Sequence of chain 45.G:
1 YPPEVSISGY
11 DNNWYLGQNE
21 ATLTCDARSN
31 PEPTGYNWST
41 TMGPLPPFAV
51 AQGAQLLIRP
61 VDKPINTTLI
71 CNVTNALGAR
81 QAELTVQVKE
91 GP

This protein binds this small molecule.
Small molecule (SMILES): CC(=O)N[C@H]1[C@H](O[C@H]2[C@H](O)[C@@H](NC(C)=O)CO[C@@H]2CO[C@@H]2O[C@@H](C)[C@@H](O)[C@@H](O)[C@@H]2O)O[C@H](CO)[C@@H](O[C@@H]2O[C@H](CO)[C@@H](O)[C@H](O)[C@@H]2O)[C@@H]1O

Binding-site contacts:
Ligand atom C5 contacts residue ASN66 of chain 45.G at 3.5 Å.
Ligand atom C2 contacts residue ASN66 of chain 45.G at 2.2 Å.
Ligand atom N2 contacts residue ASN66 of chain 45.G at 2.8 Å (h-bond).
Ligand atom C7 contacts residue PRO64 of chain 45.G at 3.8 Å (hydrophobic).
Ligand atom O7 contacts residue PRO64 of chain 45.G at 3.9 Å.
Ligand atom O5 contacts residue ASN66 of chain 45.G at 2.2 Å (h-bond).
Ligand atom C8 contacts residue PRO64 of chain 45.G at 3.4 Å (hydrophobic).
Ligand atom C3 contacts residue ASN66 of chain 45.G at 3.6 Å.
Ligand atom C1 contacts residue ASN66 of chain 45.G at 1.4 Å.
Ligand atom N2 contacts residue ILE65 of chain 45.G at 4.4 Å.
Ligand atom O7 contacts residue ASN66 of chain 45.G at 4.3 Å.
Ligand atom C7 contacts residue ASN66 of chain 45.G at 4.0 Å.
Ligand atom C4 contacts residue ASN66 of chain 45.G at 4.0 Å.
Ligand atom C8 contacts residue GLN87 of chain 45.G at 4.5 Å.
Ligand atom N2 contacts residue PRO64 of chain 45.G at 4.3 Å.